Binding-site contacts:
Ligand atom C2 contacts residue LEU29 of chain 1.C at 3.8 Å (hydrophobic).
Ligand atom BR1 contacts residue ASP491 of chain 1.A at 3.5 Å.
Ligand atom C1 contacts residue THR494 of chain 1.A at 4.4 Å.
Ligand atom BR1 contacts residue ASP30 of chain 1.C at 3.7 Å.
Ligand atom C3 contacts residue LEU29 of chain 1.C at 3.8 Å (hydrophobic).
Ligand atom BR1 contacts residue LEU29 of chain 1.C at 4.2 Å.
Ligand atom C1 contacts residue ASP30 of chain 1.C at 4.2 Å.
Ligand atom C2 contacts residue THR494 of chain 1.A at 4.3 Å.
Ligand atom BR1 contacts residue SER490 of chain 1.A at 3.2 Å.
Ligand atom BR1 contacts residue ARG489 of chain 1.A at 3.7 Å.
Ligand atom C1 contacts residue LEU29 of chain 1.C at 3.1 Å (hydrophobic).
Ligand atom C3 contacts residue ASP491 of chain 1.A at 4.4 Å.
Ligand atom C4 contacts residue LEU506 of chain 1.A at 4.3 Å (hydrophobic).
Ligand atom C2 contacts residue ASP491 of chain 1.A at 3.8 Å.
Ligand atom C4 contacts residue LEU29 of chain 1.C at 3.9 Å (hydrophobic).
Ligand atom C3 contacts residue THR494 of chain 1.A at 4.0 Å.
Ligand atom C1 contacts residue ASP491 of chain 1.A at 4.0 Å.
Ligand atom C3 contacts residue LEU506 of chain 1.A at 4.2 Å (hydrophobic).
Ligand atom C1 contacts residue ARG489 of chain 1.A at 3.7 Å.

A small-molecule ligand and the protein it binds are described below.
Small molecule (SMILES): CCCCBr

Sequence of chain 1.C:
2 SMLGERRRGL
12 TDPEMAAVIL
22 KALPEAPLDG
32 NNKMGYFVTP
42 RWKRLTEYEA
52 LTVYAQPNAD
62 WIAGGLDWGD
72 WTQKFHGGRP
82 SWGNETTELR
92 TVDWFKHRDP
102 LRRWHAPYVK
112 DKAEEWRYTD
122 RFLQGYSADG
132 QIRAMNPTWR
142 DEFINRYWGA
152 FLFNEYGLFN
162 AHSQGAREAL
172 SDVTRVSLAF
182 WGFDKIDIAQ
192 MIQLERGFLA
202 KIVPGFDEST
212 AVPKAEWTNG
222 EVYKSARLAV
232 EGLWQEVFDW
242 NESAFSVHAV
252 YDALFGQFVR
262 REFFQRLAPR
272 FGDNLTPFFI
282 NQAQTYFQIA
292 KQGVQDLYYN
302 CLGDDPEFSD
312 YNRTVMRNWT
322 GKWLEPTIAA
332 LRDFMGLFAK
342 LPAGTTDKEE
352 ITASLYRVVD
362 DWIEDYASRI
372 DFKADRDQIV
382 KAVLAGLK

Sequence of chain 1.A:
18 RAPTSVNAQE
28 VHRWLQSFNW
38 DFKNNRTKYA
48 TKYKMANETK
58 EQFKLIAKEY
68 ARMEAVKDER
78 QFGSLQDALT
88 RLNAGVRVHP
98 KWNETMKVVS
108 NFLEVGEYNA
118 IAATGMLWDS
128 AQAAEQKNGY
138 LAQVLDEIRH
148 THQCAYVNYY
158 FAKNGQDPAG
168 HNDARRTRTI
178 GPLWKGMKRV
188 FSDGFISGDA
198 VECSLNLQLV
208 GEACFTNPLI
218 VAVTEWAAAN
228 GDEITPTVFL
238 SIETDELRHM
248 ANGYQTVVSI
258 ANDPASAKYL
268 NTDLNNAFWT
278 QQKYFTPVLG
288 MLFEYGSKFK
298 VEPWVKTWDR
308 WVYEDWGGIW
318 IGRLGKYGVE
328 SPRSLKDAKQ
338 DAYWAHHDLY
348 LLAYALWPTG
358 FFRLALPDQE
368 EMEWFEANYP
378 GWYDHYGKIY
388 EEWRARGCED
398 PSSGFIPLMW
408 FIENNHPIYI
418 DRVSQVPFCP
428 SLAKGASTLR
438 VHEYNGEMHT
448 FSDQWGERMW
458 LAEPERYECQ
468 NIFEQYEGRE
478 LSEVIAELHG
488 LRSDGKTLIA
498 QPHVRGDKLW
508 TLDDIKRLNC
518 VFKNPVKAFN